This protein binds this small molecule.
Small molecule (SMILES): CNc1ncnc2c1ncn2[C@@H]1O[C@H](CO[P](=O)(O)O[C@H]2[C@@H](O)[C@H](n3cnc4c(=O)nc(N)[nH]c43)O[C@@H]2CO[P](=O)(O)O[C@H]2[C@@H](O)[C@H](n3cnc4c(=O)nc(N)[nH]c43)O[C@@H]2CO[P](=O)(O)O[C@H]2[C@@H](O)[C@H](n3cnc4c(N)ncnc43)O[C@@H]2CO)[C@@H](O[P](=O)(O)OC[C@H]2O[C@@H](n3ccc(N)nc3=O)[C@H](O)[C@@H]2O[P](=O)(O)OC[C@H]2O[C@@H](n3cnc4c(N)ncnc43)[C@H](O)[C@@H]2O[P](=O)(O)OC[C@H]2O[C@@H](n3ccc(=O)[nH]c3=O)[C@H](O)[C@@H]2O)[C@H]1O

Sequence of chain 1.B:
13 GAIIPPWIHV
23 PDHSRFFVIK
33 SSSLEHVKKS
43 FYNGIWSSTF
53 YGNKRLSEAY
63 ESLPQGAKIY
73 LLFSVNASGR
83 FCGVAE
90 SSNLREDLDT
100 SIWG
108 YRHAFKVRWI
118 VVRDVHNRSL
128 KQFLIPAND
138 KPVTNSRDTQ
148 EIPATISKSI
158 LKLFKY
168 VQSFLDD

Binding-site contacts:
Ligand atom OP1 contacts residue LYS32 of chain 1.B at 2.7 Å (salt-bridge).
Ligand atom C4' contacts residue SER143 of chain 1.B at 3.4 Å.
Ligand atom O4' contacts residue THR51 of chain 1.B at 3.4 Å (h-bond).
Ligand atom C5 contacts residue TYR108 of chain 1.B at 3.4 Å (hydrophobic).
Ligand atom N7 contacts residue ARG57 of chain 1.B at 3.2 Å (salt-bridge).
Ligand atom OP1 contacts residue ALA79 of chain 1.B at 3.0 Å (h-bond).
Ligand atom O2' contacts residue ASN142 of chain 1.B at 2.8 Å (h-bond).
Ligand atom C9 contacts residue SER49 of chain 1.B at 3.4 Å.
Ligand atom C2' contacts residue LYS32 of chain 1.B at 3.3 Å.
Ligand atom O2' contacts residue SER33 of chain 1.B at 3.5 Å.
Ligand atom OP1 contacts residue ASN124 of chain 1.B at 2.8 Å (h-bond).
Ligand atom N9 contacts residue LYS32 of chain 1.B at 3.4 Å (salt-bridge).
Ligand atom C6 contacts residue TYR108 of chain 1.B at 3.5 Å (hydrophobic).
Ligand atom O4' contacts residue ARG144 of chain 1.B at 3.4 Å.
Ligand atom C2 contacts residue ARG144 of chain 1.B at 3.5 Å.
Ligand atom C8 contacts residue LYS32 of chain 1.B at 3.4 Å.
Ligand atom N3 contacts residue SER34 of chain 1.B at 3.2 Å (h-bond).
Ligand atom C2' contacts residue ASN142 of chain 1.B at 3.5 Å.
Ligand atom O4' contacts residue ASN142 of chain 1.B at 3.1 Å (h-bond).
Ligand atom C5' contacts residue THR141 of chain 1.B at 3.2 Å.
Ligand atom C6 contacts residue TRP48 of chain 1.B at 3.5 Å (hydrophobic).
Ligand atom N7 contacts residue TYR53 of chain 1.B at 3.3 Å.
Ligand atom O3' contacts residue LYS32 of chain 1.B at 3.3 Å.
Ligand atom O2 contacts residue ARG144 of chain 1.B at 3.2 Å.
Ligand atom C2 contacts residue HIS38 of chain 1.B at 3.2 Å.
Ligand atom C5 contacts residue TYR53 of chain 1.B at 3.3 Å (hydrophobic).
Ligand atom N6 contacts residue TRP48 of chain 1.B at 3.2 Å.
Ligand atom O3' contacts residue ASN124 of chain 1.B at 3.5 Å (h-bond).
Ligand atom C4' contacts residue THR141 of chain 1.B at 3.1 Å.
Ligand atom OP2 contacts residue ASP145 of chain 1.B at 2.8 Å (salt-bridge).
Ligand atom N1 contacts residue HIS38 of chain 1.B at 2.8 Å (h-bond).
Ligand atom O2' contacts residue SER34 of chain 1.B at 3.5 Å (h-bond).
Ligand atom C4 contacts residue TYR108 of chain 1.B at 3.3 Å (hydrophobic).
Ligand atom N1 contacts residue TYR108 of chain 1.B at 3.4 Å (h-bond).
Ligand atom C2 contacts residue TYR108 of chain 1.B at 3.2 Å (hydrophobic).
Ligand atom O6 contacts residue ARG57 of chain 1.B at 2.8 Å (salt-bridge).
Ligand atom N3 contacts residue TYR108 of chain 1.B at 3.2 Å (h-bond).
Ligand atom C2 contacts residue TYR53 of chain 1.B at 3.5 Å (hydrophobic).
Ligand atom O2' contacts residue ASN78 of chain 1.B at 2.9 Å (h-bond).
Ligand atom N6 contacts residue SER49 of chain 1.B at 2.7 Å (h-bond).